Binding-site contacts:
Ligand atom C3 contacts residue ILE186 of chain 1.B at 3.6 Å (hydrophobic).
Ligand atom O31 contacts residue LEU46 of chain 1.B at 3.5 Å (h-bond).
Ligand atom C11 contacts residue ASN119 of chain 1.B at 3.4 Å.
Ligand atom C4 contacts residue TRP122 of chain 1.B at 3.3 Å (hydrophobic).
Ligand atom C48 contacts residue TRP122 of chain 1.B at 3.3 Å (hydrophobic).
Ligand atom C30 contacts residue PHE249 of chain 1.B at 3.7 Å (hydrophobic).
Ligand atom O12 contacts residue ASN119 of chain 1.B at 2.8 Å (h-bond).
Ligand atom C11 contacts residue ASP252 of chain 1.B at 3.5 Å.
Ligand atom N29 contacts residue ASP45 of chain 1.B at 3.6 Å (salt-bridge).
Ligand atom C12 contacts residue PHE286 of chain 1.B at 3.7 Å (hydrophobic).
Ligand atom C4 contacts residue LYS125 of chain 1.B at 3.4 Å.
Ligand atom C27 contacts residue GLY189 of chain 1.B at 3.6 Å.
Ligand atom O31 contacts residue GLN44 of chain 1.B at 3.1 Å (h-bond).
Ligand atom C10 contacts residue LEU126 of chain 1.B at 3.5 Å (hydrophobic).
Ligand atom O39 contacts residue GLY189 of chain 1.B at 3.3 Å (h-bond).
Ligand atom C48 contacts residue LEU293 of chain 1.B at 3.4 Å (hydrophobic).
Ligand atom C9 contacts residue ASP252 of chain 1.B at 3.3 Å.
Ligand atom O28 contacts residue ASN191 of chain 1.B at 2.9 Å (h-bond).
Ligand atom N7 contacts residue LYS125 of chain 1.B at 3.3 Å (salt-bridge).
Ligand atom C7 contacts residue LEU126 of chain 1.B at 3.6 Å (hydrophobic).
Ligand atom C27 contacts residue PHE249 of chain 1.B at 3.5 Å (hydrophobic).
Ligand atom O43 contacts residue ARG301 of chain 1.B at 3.7 Å.
Ligand atom O43 contacts residue ARG303 of chain 1.B at 3.7 Å.
Ligand atom N29 contacts residue PHE249 of chain 1.B at 3.3 Å.
Ligand atom O21 contacts residue GLN44 of chain 1.B at 3.7 Å.
Ligand atom C2 contacts residue TRP122 of chain 1.B at 3.6 Å (hydrophobic).
Ligand atom O39 contacts residue ILE304 of chain 1.B at 3.6 Å.
Ligand atom O10 contacts residue ASN119 of chain 1.B at 2.3 Å (h-bond).
Ligand atom O39 contacts residue ALA188 of chain 1.B at 3.0 Å (h-bond).
Ligand atom C26 contacts residue GLY189 of chain 1.B at 3.7 Å.
Ligand atom O28 contacts residue ILE190 of chain 1.B at 3.6 Å.
Ligand atom O28 contacts residue PHE249 of chain 1.B at 3.5 Å.
Ligand atom O41 contacts residue ILE304 of chain 1.B at 3.5 Å.
Ligand atom C5 contacts residue LYS125 of chain 1.B at 3.5 Å.
Ligand atom C24 contacts residue PHE179 of chain 1.B at 3.5 Å (hydrophobic).
Ligand atom O47 contacts residue ARG303 of chain 1.B at 2.8 Å (salt-bridge).
Ligand atom O6 contacts residue ASN185 of chain 1.B at 2.9 Å (h-bond).
Ligand atom C9 contacts residue ASN119 of chain 1.B at 3.4 Å.
Ligand atom O10 contacts residue ASP252 of chain 1.B at 3.7 Å.
Ligand atom O10 contacts residue LYS125 of chain 1.B at 3.1 Å (salt-bridge).

Sequence of chain 1.B:
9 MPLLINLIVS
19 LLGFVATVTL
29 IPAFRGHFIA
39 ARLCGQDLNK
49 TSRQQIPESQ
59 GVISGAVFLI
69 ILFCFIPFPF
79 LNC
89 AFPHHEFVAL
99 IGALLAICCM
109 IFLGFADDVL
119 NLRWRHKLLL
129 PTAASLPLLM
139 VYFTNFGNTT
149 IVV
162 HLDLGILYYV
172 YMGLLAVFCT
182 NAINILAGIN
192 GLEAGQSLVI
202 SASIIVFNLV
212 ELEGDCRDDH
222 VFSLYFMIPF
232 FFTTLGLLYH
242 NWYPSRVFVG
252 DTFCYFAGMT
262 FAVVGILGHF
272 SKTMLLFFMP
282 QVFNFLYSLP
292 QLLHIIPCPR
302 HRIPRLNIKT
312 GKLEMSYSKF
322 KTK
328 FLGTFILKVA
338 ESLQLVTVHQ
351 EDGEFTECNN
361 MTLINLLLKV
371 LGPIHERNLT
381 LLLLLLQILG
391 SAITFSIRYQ

This protein binds this small molecule.
Small molecule (SMILES): CC(=O)N[C@H]1[C@@H](O[C@@H]2O[C@H](C[C@@H](O)[C@H]3O[C@@H](n4ccc(=O)[nH]c4=O)[C@H](O)[C@@H]3O)[C@H](O)[C@H](O)[C@H]2NC(=O)C=CCCCCCCCCC(C)C)O[C@H](CO)[C@@H](O)[C@@H]1O